The small molecule below binds the protein below.
Small molecule (SMILES): O=C1NC(=O)C(c2cccc(Cl)c2)=C1Nc1ccc(Cl)c(C(=O)O)c1

Binding-site contacts:
Ligand atom C8 contacts residue LEU192 of chain 1.A at 3.8 Å (hydrophobic).
Ligand atom C9 contacts residue LEU192 of chain 1.A at 3.7 Å (hydrophobic).
Ligand atom CL7 contacts residue ASP204 of chain 1.A at 3.4 Å.
Ligand atom O12 contacts residue LEU136 of chain 1.A at 3.6 Å.
Ligand atom O24 contacts residue ARG145 of chain 1.A at 2.9 Å (salt-bridge).
Ligand atom O25 contacts residue THR142 of chain 1.A at 3.7 Å.
Ligand atom C17 contacts residue VAL74 of chain 1.A at 3.9 Å (hydrophobic).
Ligand atom C17 contacts residue ILE66 of chain 1.A at 3.9 Å (hydrophobic).
Ligand atom C23 contacts residue GLN189 of chain 1.A at 3.5 Å.
Ligand atom C23 contacts residue THR142 of chain 1.A at 3.8 Å.
Ligand atom O25 contacts residue GLN189 of chain 1.A at 2.7 Å (h-bond).
Ligand atom C3 contacts residue GLY69 of chain 1.A at 3.9 Å.
Ligand atom C6 contacts residue CYS203 of chain 1.A at 3.9 Å (hydrophobic).
Ligand atom C19 contacts residue ILE66 of chain 1.A at 3.7 Å (hydrophobic).
Ligand atom C2 contacts residue CYS203 of chain 1.A at 3.6 Å (hydrophobic).
Ligand atom O12 contacts residue VAL114 of chain 1.A at 3.7 Å.
Ligand atom CL2 contacts residue ILE66 of chain 1.A at 3.7 Å.
Ligand atom C10 contacts residue ALA87 of chain 1.A at 3.9 Å (hydrophobic).
Ligand atom O13 contacts residue ASP137 of chain 1.A at 3.8 Å.
Ligand atom CL2 contacts residue GLY67 of chain 1.A at 3.4 Å.
Ligand atom N14 contacts residue ASP137 of chain 1.A at 3.0 Å (salt-bridge).
Ligand atom N14 contacts residue ALA87 of chain 1.A at 3.6 Å.
Ligand atom CL7 contacts residue GLY69 of chain 1.A at 3.6 Å.
Ligand atom N14 contacts residue LEU192 of chain 1.A at 3.6 Å.
Ligand atom C11 contacts residue LEU192 of chain 1.A at 3.7 Å (hydrophobic).
Ligand atom CL2 contacts residue ASN68 of chain 1.A at 3.5 Å.
Ligand atom C20 contacts residue GLN189 of chain 1.A at 3.7 Å.
Ligand atom C1 contacts residue CYS203 of chain 1.A at 3.4 Å (hydrophobic).
Ligand atom C10 contacts residue LEU192 of chain 1.A at 3.5 Å (hydrophobic).
Ligand atom C5 contacts residue VAL74 of chain 1.A at 3.9 Å (hydrophobic).
Ligand atom C10 contacts residue ASP137 of chain 1.A at 3.8 Å.
Ligand atom C10 contacts residue VAL139 of chain 1.A at 4.0 Å (hydrophobic).
Ligand atom O13 contacts residue TYR138 of chain 1.A at 3.5 Å.
Ligand atom O13 contacts residue LEU192 of chain 1.A at 3.9 Å.
Ligand atom C4 contacts residue ASP204 of chain 1.A at 3.9 Å.
Ligand atom O13 contacts residue VAL139 of chain 1.A at 2.9 Å (h-bond).
Ligand atom C23 contacts residue ARG145 of chain 1.A at 3.9 Å.
Ligand atom C19 contacts residue GLN189 of chain 1.A at 3.9 Å.
Ligand atom CL7 contacts residue LYS89 of chain 1.A at 3.4 Å.
Ligand atom C3 contacts residue ASP204 of chain 1.A at 3.4 Å.

Sequence of chain 1.A:
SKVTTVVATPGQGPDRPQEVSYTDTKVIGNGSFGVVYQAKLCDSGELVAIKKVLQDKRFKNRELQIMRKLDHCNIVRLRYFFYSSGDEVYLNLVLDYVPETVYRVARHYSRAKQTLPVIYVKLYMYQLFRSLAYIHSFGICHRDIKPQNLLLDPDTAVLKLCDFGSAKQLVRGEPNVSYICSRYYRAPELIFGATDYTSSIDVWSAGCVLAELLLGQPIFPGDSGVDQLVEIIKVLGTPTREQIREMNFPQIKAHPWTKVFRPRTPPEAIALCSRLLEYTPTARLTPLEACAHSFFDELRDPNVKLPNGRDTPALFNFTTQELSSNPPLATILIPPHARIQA